This protein binds this small molecule.
Small molecule (SMILES): Cc1cc(CCCOc2c(C)cc(-c3noc(C(F)(F)F)n3)cc2C)on1

Sequence of chain 8.A:
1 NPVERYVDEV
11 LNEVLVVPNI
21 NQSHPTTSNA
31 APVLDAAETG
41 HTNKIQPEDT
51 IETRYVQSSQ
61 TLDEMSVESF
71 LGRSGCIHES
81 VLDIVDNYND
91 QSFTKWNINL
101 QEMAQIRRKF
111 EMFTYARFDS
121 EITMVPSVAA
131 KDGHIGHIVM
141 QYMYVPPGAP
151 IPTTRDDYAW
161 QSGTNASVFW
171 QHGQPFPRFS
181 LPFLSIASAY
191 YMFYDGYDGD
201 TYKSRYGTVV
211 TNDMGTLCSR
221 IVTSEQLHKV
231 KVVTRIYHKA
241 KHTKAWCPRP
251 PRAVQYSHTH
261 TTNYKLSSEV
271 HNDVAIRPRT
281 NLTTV

Sequence of chain 8.C:
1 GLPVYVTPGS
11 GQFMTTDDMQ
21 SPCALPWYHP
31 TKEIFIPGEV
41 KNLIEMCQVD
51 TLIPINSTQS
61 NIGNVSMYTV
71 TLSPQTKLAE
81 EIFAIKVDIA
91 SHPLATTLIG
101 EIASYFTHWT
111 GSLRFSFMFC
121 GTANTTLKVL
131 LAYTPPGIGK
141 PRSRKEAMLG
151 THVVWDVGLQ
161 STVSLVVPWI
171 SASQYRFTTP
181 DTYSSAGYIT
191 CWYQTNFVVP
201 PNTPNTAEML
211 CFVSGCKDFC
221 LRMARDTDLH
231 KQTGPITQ

Binding-site contacts:
Ligand atom CM4 contacts residue TYR142 of chain 8.A at 3.5 Å (hydrophobic).
Ligand atom N3A contacts residue LEU217 of chain 8.A at 3.6 Å.
Ligand atom C2A contacts residue PHE179 of chain 8.A at 3.5 Å (hydrophobic).
Ligand atom C5B contacts residue LEU181 of chain 8.A at 3.5 Å (hydrophobic).
Ligand atom C5B contacts residue TYR144 of chain 8.A at 3.7 Å (hydrophobic).
Ligand atom F3 contacts residue TYR144 of chain 8.A at 3.2 Å.
Ligand atom O1 contacts residue MET214 of chain 8.A at 3.3 Å.
Ligand atom C1C contacts residue MET214 of chain 8.A at 3.5 Å (hydrophobic).
Ligand atom C1B contacts residue LEU181 of chain 8.A at 3.8 Å (hydrophobic).
Ligand atom F2 contacts residue PHE179 of chain 8.A at 3.6 Å.
Ligand atom C4 contacts residue TYR190 of chain 8.A at 3.6 Å (hydrophobic).
Ligand atom F3 contacts residue TYR142 of chain 8.A at 2.6 Å.
Ligand atom CM3 contacts residue ASN212 of chain 8.A at 3.6 Å.
Ligand atom C3A contacts residue TYR144 of chain 8.A at 3.7 Å (hydrophobic).
Ligand atom C4B contacts residue LEU181 of chain 8.A at 3.8 Å (hydrophobic).
Ligand atom N1A contacts residue TYR144 of chain 8.A at 3.3 Å.
Ligand atom N3A contacts residue PHE179 of chain 8.A at 3.2 Å.
Ligand atom CM6 contacts residue MET214 of chain 8.A at 3.4 Å (hydrophobic).
Ligand atom F3 contacts residue MET143 of chain 8.A at 3.3 Å.
Ligand atom CM6 contacts residue LEU184 of chain 8.A at 3.4 Å (hydrophobic).
Ligand atom C3A contacts residue PHE179 of chain 8.A at 3.4 Å (hydrophobic).
Ligand atom O1 contacts residue LEU100 of chain 8.A at 3.7 Å.
Ligand atom C2A contacts residue TYR144 of chain 8.A at 3.6 Å (hydrophobic).
Ligand atom F1 contacts residue MET124 of chain 8.A at 3.5 Å.
Ligand atom F3 contacts residue ALA166 of chain 8.A at 3.2 Å.
Ligand atom O1B contacts residue ILE98 of chain 8.A at 3.1 Å.
Ligand atom F1 contacts residue TYR142 of chain 8.A at 3.3 Å.
Ligand atom F2 contacts residue VAL168 of chain 8.A at 2.9 Å.
Ligand atom N1A contacts residue PHE179 of chain 8.A at 3.6 Å.
Ligand atom CM3 contacts residue TYR190 of chain 8.A at 3.7 Å (hydrophobic).
Ligand atom F2 contacts residue TYR142 of chain 8.A at 3.6 Å.
Ligand atom C4 contacts residue LEU100 of chain 8.A at 3.7 Å (hydrophobic).
Ligand atom C1B contacts residue ILE98 of chain 8.A at 3.7 Å (hydrophobic).
Ligand atom CM2 contacts residue ILE122 of chain 8.A at 3.5 Å (hydrophobic).
Ligand atom C6B contacts residue LEU181 of chain 8.A at 3.5 Å (hydrophobic).
Ligand atom O1A contacts residue TYR144 of chain 8.A at 3.3 Å.
Ligand atom CM6 contacts residue TYR144 of chain 8.A at 3.6 Å (hydrophobic).
Ligand atom C3 contacts residue LEU100 of chain 8.A at 3.6 Å (hydrophobic).
Ligand atom F1 contacts residue LEU217 of chain 8.A at 3.3 Å.
Ligand atom N2 contacts residue LEU100 of chain 8.A at 3.8 Å.